Binding-site contacts:
Ligand atom C7 contacts residue ASN310 of chain 1.B at 3.8 Å.
Ligand atom C8 contacts residue ASN308 of chain 1.B at 4.0 Å.
Ligand atom C8 contacts residue ASN310 of chain 1.B at 4.5 Å.
Ligand atom C4 contacts residue ASN310 of chain 1.B at 4.2 Å.
Ligand atom N2 contacts residue GLU309 of chain 1.B at 4.1 Å.
Ligand atom C8 contacts residue GLU309 of chain 1.B at 3.8 Å.
Ligand atom O7 contacts residue ASN310 of chain 1.B at 4.3 Å.
Ligand atom C7 contacts residue ASN308 of chain 1.B at 4.5 Å.
Ligand atom C1 contacts residue ASN310 of chain 1.B at 1.4 Å.
Ligand atom C2 contacts residue ASN310 of chain 1.B at 2.5 Å.
Ligand atom N2 contacts residue ASN310 of chain 1.B at 2.9 Å (h-bond).
Ligand atom O5 contacts residue ASN310 of chain 1.B at 2.4 Å (h-bond).
Ligand atom C5 contacts residue ASN310 of chain 1.B at 3.7 Å.
Ligand atom C3 contacts residue ASN310 of chain 1.B at 3.8 Å.
Ligand atom C7 contacts residue GLU309 of chain 1.B at 4.5 Å.

Sequence of chain 1.B:
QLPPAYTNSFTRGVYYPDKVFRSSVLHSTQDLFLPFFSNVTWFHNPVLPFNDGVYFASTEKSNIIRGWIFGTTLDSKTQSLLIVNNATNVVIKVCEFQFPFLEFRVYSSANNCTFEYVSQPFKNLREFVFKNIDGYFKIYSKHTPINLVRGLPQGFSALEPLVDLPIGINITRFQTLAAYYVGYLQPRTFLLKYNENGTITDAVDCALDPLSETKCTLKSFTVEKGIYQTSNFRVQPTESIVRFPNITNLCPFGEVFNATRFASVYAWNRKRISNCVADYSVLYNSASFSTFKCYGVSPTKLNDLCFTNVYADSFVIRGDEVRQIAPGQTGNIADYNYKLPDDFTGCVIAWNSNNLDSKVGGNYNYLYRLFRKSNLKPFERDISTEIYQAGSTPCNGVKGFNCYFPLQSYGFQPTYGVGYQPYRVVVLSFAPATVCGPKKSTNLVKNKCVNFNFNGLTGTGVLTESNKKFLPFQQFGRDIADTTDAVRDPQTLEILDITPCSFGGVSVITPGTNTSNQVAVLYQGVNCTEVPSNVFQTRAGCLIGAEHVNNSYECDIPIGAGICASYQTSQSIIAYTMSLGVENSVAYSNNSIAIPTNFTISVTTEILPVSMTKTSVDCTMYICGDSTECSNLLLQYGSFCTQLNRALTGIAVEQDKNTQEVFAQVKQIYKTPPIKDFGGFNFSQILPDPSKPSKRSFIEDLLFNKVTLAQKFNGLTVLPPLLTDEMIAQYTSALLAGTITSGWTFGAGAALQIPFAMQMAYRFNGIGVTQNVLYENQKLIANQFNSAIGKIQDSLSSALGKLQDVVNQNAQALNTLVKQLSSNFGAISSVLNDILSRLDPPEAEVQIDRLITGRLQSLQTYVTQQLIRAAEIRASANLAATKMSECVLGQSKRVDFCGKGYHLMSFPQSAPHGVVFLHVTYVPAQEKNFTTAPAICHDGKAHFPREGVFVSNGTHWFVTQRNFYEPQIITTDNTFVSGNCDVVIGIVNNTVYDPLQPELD

A protein and the small-molecule ligand that binds it are described below.
Small molecule (SMILES): CC(=O)N[C@@H]1[C@@H](O)[C@H](O)[C@@H](CO)O[C@H]1O